A protein and the small-molecule ligand that binds it are described below.
Small molecule (SMILES): O=C(NCCCNc1nc(Nc2cccc(NC(=O)N3CCCC3)c2)ncc1I)c1cccs1

Binding-site contacts:
Ligand atom C30 contacts residue ALA38 of chain 1.A at 3.5 Å (hydrophobic).
Ligand atom C22 contacts residue CYS91 of chain 1.A at 3.3 Å (hydrophobic).
Ligand atom N11 contacts residue GLU89 of chain 1.A at 3.5 Å (salt-bridge).
Ligand atom N06 contacts residue PRO92 of chain 1.A at 3.1 Å (h-bond).
Ligand atom N06 contacts residue GLY94 of chain 1.A at 3.6 Å.
Ligand atom C27 contacts residue MET144 of chain 1.A at 3.5 Å (hydrophobic).
Ligand atom N07 contacts residue VAL25 of chain 1.A at 3.5 Å.
Ligand atom N08 contacts residue PHE90 of chain 1.A at 3.8 Å.
Ligand atom O04 contacts residue ASP159 of chain 1.A at 3.6 Å.
Ligand atom N10 contacts residue MET144 of chain 1.A at 3.7 Å.
Ligand atom S02 contacts residue VAL25 of chain 1.A at 3.7 Å.
Ligand atom C25 contacts residue MET144 of chain 1.A at 3.5 Å (hydrophobic).
Ligand atom C30 contacts residue GLU89 of chain 1.A at 3.2 Å.
Ligand atom I01 contacts residue MET88 of chain 1.A at 3.5 Å.
Ligand atom C22 contacts residue MET144 of chain 1.A at 3.4 Å (hydrophobic).
Ligand atom N08 contacts residue MET144 of chain 1.A at 3.4 Å.
Ligand atom S02 contacts residue ASP159 of chain 1.A at 3.8 Å.
Ligand atom C31 contacts residue ASP159 of chain 1.A at 3.8 Å.
Ligand atom C34 contacts residue GLY20 of chain 1.A at 3.7 Å.
Ligand atom C28 contacts residue ALA38 of chain 1.A at 3.8 Å (hydrophobic).
Ligand atom C33 contacts residue GLY18 of chain 1.A at 3.9 Å.
Ligand atom C32 contacts residue GLN19 of chain 1.A at 3.4 Å.
Ligand atom C34 contacts residue ALA23 of chain 1.A at 3.7 Å (hydrophobic).
Ligand atom C23 contacts residue GLY141 of chain 1.A at 3.6 Å.
Ligand atom C24 contacts residue LEU17 of chain 1.A at 3.4 Å (hydrophobic).
Ligand atom C25 contacts residue LEU17 of chain 1.A at 3.7 Å (hydrophobic).
Ligand atom C33 contacts residue GLY20 of chain 1.A at 3.2 Å.
Ligand atom N11 contacts residue ALA38 of chain 1.A at 3.9 Å.
Ligand atom N11 contacts residue CYS91 of chain 1.A at 3.3 Å (h-bond).
Ligand atom C14 contacts residue PRO92 of chain 1.A at 3.1 Å (hydrophobic).
Ligand atom I01 contacts residue THR158 of chain 1.A at 3.5 Å.
Ligand atom C33 contacts residue GLN19 of chain 1.A at 3.1 Å.
Ligand atom C18 contacts residue GLY94 of chain 1.A at 3.6 Å.
Ligand atom C27 contacts residue CYS91 of chain 1.A at 3.9 Å (hydrophobic).
Ligand atom C21 contacts residue LEU17 of chain 1.A at 3.8 Å (hydrophobic).
Ligand atom C32 contacts residue GLY18 of chain 1.A at 3.8 Å.
Ligand atom C17 contacts residue GLY94 of chain 1.A at 3.6 Å.
Ligand atom N08 contacts residue CYS91 of chain 1.A at 3.0 Å (h-bond).
Ligand atom C14 contacts residue CYS93 of chain 1.A at 3.8 Å (hydrophobic).
Ligand atom C18 contacts residue CYS91 of chain 1.A at 2.8 Å (hydrophobic).

Sequence of chain 1.A:
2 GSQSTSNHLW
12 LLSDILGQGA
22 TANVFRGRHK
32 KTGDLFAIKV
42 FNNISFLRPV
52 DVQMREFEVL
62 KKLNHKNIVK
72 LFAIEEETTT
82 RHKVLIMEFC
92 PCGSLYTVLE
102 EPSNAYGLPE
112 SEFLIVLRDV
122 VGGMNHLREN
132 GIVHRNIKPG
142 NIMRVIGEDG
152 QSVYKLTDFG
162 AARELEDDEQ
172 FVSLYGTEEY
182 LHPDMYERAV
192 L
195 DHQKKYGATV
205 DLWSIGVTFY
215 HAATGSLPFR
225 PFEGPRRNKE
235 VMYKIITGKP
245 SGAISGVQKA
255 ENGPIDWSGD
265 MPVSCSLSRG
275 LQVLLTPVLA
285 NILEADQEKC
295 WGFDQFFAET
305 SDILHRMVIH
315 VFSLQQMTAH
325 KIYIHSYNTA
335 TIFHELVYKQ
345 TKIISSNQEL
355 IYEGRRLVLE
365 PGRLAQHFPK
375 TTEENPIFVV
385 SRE